This protein binds this small molecule.
Small molecule (SMILES): CC(=O)N[C@@H]1[C@@H](O)[C@H](O)[C@@H](CO)O[C@H]1O

Binding-site contacts:
Ligand atom C4 contacts residue ASN603 of chain 1.B at 4.4 Å.
Ligand atom C2 contacts residue ASN603 of chain 1.B at 2.7 Å.
Ligand atom N2 contacts residue ASN603 of chain 1.B at 3.0 Å (h-bond).
Ligand atom O5 contacts residue ASN603 of chain 1.B at 2.5 Å (h-bond).
Ligand atom C7 contacts residue ASN603 of chain 1.B at 4.2 Å.
Ligand atom C5 contacts residue ASN603 of chain 1.B at 3.7 Å.
Ligand atom C3 contacts residue ASN603 of chain 1.B at 3.9 Å.
Ligand atom C1 contacts residue ASN603 of chain 1.B at 1.4 Å.

Sequence of chain 1.B:
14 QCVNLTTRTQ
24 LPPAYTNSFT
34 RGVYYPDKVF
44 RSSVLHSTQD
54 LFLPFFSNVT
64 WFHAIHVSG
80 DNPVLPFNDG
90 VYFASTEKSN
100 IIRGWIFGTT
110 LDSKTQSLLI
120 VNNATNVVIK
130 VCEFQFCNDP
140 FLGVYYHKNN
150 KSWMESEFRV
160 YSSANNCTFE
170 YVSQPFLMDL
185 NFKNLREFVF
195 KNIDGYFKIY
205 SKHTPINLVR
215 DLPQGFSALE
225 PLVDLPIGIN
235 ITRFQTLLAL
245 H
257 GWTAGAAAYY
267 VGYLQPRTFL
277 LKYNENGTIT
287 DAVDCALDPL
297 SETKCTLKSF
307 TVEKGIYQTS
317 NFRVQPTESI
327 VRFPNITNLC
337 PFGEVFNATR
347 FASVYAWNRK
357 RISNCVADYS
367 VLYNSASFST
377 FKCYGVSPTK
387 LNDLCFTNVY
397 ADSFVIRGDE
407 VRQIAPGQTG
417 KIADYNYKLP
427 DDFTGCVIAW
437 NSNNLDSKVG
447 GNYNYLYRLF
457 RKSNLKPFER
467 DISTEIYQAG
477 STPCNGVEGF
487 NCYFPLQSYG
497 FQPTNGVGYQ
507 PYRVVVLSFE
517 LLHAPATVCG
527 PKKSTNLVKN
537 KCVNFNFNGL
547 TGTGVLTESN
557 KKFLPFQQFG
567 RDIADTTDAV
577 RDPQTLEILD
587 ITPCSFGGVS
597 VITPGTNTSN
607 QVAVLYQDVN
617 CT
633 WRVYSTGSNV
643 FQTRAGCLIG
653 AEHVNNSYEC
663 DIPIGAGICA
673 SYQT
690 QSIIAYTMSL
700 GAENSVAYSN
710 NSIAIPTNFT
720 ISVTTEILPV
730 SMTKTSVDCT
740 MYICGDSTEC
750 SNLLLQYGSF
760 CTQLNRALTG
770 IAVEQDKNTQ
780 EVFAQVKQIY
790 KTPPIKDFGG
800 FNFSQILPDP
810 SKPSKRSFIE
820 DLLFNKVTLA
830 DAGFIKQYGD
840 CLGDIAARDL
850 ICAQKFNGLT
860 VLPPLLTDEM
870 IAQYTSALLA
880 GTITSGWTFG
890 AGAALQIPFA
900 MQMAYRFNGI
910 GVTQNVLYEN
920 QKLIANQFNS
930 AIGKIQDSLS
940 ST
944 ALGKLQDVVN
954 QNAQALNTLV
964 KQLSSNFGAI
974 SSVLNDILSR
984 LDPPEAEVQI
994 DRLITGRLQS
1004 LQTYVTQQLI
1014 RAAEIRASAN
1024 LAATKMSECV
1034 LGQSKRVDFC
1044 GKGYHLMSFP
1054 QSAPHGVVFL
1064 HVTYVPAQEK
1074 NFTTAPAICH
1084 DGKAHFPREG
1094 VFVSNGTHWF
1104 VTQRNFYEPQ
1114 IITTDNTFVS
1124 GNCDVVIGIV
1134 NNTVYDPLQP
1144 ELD